The protein below binds the small molecule below.
Small molecule (SMILES): CC(=O)N[C@@H]1[C@@H](O)[C@H](O)[C@@H](CO)O[C@H]1O

Binding-site contacts:
Ligand atom C2 contacts residue ASN149 of chain 1.A at 2.5 Å.
Ligand atom O6 contacts residue SER151 of chain 1.A at 3.8 Å.
Ligand atom C6 contacts residue SER151 of chain 1.A at 4.2 Å.
Ligand atom O4 contacts residue MET153 of chain 1.A at 4.0 Å.
Ligand atom C3 contacts residue ASN149 of chain 1.A at 3.8 Å.
Ligand atom C1 contacts residue ASN149 of chain 1.A at 1.4 Å.
Ligand atom C8 contacts residue ASN148 of chain 1.A at 3.5 Å.
Ligand atom C6 contacts residue MET153 of chain 1.A at 4.5 Å (hydrophobic).
Ligand atom C7 contacts residue ASN148 of chain 1.A at 2.9 Å.
Ligand atom C4 contacts residue ASN149 of chain 1.A at 4.3 Å.
Ligand atom O5 contacts residue ASN149 of chain 1.A at 2.4 Å (h-bond).
Ligand atom O3 contacts residue HIS146 of chain 1.A at 4.0 Å.
Ligand atom N2 contacts residue ASN149 of chain 1.A at 2.9 Å (h-bond).
Ligand atom C2 contacts residue ASN148 of chain 1.A at 3.4 Å.
Ligand atom C1 contacts residue ASN148 of chain 1.A at 4.2 Å.
Ligand atom C5 contacts residue ASN149 of chain 1.A at 3.7 Å.
Ligand atom N2 contacts residue ASN148 of chain 1.A at 3.0 Å (h-bond).
Ligand atom C7 contacts residue ASN149 of chain 1.A at 4.2 Å.
Ligand atom O7 contacts residue HIS146 of chain 1.A at 4.2 Å.
Ligand atom O7 contacts residue ASN148 of chain 1.A at 3.1 Å (h-bond).
Ligand atom C4 contacts residue HIS146 of chain 1.A at 4.4 Å.

Sequence of chain 1.A:
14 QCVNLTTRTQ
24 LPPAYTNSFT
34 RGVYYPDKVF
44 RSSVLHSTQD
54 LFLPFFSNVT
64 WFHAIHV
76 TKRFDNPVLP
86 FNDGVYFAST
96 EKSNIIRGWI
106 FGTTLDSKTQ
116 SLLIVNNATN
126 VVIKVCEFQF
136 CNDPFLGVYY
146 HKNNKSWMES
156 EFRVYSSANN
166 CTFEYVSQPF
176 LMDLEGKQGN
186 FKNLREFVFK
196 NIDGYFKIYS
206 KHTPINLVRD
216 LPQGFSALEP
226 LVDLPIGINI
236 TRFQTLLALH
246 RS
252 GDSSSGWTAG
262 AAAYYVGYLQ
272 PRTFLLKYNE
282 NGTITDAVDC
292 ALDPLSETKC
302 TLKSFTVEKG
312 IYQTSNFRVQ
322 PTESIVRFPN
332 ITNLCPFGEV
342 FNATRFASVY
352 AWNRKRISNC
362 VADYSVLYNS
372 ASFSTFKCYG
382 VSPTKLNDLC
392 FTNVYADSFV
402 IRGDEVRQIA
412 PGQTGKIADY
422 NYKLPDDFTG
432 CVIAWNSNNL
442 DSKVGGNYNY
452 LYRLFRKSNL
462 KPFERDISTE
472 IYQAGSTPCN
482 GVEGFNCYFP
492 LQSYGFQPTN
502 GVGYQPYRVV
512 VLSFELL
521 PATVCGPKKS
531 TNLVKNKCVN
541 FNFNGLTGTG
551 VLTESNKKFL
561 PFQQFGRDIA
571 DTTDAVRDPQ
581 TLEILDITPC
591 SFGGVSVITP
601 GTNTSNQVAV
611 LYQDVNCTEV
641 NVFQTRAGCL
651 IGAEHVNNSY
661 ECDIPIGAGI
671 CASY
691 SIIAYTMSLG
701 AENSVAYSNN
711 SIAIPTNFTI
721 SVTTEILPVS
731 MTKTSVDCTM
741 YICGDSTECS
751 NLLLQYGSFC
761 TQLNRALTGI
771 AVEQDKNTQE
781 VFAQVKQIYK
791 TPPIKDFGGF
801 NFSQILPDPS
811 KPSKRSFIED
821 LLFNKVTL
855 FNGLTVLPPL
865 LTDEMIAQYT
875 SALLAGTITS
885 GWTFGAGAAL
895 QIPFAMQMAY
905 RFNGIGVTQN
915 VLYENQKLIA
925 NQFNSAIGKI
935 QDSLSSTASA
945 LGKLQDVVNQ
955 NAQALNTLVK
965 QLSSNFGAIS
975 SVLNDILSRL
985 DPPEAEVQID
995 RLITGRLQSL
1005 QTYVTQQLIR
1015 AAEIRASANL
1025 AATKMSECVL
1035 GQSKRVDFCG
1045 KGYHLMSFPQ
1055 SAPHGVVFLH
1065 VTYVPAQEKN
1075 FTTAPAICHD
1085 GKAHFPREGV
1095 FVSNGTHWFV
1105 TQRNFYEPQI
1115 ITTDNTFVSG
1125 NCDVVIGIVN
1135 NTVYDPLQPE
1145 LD